A small-molecule ligand and the protein it binds are described below.
Small molecule (SMILES): CC(=O)N[C@@H]1[C@@H](O)[C@H](O)[C@@H](CO)O[C@H]1O

Sequence of chain 1.C:
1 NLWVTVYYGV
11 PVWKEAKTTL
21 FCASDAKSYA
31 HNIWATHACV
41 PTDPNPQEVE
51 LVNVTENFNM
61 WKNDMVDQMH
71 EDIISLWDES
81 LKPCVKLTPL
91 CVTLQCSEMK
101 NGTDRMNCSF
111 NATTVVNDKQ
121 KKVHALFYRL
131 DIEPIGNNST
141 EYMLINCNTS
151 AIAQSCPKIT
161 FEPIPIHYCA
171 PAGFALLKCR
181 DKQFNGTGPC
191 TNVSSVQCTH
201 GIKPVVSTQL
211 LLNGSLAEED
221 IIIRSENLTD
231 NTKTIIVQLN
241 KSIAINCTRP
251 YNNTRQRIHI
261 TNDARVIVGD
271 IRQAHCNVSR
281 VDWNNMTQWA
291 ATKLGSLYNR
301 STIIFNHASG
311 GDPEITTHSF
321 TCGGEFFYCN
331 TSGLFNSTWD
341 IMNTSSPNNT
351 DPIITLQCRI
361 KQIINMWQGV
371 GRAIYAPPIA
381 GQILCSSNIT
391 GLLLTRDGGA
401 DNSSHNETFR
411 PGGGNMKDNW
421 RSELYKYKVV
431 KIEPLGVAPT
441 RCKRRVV

Binding-site contacts:
Ligand atom O5 contacts residue ASN299 of chain 1.C at 2.4 Å (h-bond).
Ligand atom C7 contacts residue ASN299 of chain 1.C at 3.2 Å.
Ligand atom C8 contacts residue ASN299 of chain 1.C at 4.0 Å.
Ligand atom C2 contacts residue ASN299 of chain 1.C at 2.5 Å.
Ligand atom O6 contacts residue HIS405 of chain 1.C at 3.9 Å.
Ligand atom C5 contacts residue ASN299 of chain 1.C at 3.7 Å.
Ligand atom O7 contacts residue ASN299 of chain 1.C at 3.1 Å (h-bond).
Ligand atom C1 contacts residue ASN299 of chain 1.C at 1.4 Å.
Ligand atom C3 contacts residue ASN299 of chain 1.C at 3.8 Å.
Ligand atom C4 contacts residue ASN299 of chain 1.C at 4.2 Å.
Ligand atom N2 contacts residue ASN299 of chain 1.C at 3.0 Å (h-bond).